Sequence of chain 1.A:
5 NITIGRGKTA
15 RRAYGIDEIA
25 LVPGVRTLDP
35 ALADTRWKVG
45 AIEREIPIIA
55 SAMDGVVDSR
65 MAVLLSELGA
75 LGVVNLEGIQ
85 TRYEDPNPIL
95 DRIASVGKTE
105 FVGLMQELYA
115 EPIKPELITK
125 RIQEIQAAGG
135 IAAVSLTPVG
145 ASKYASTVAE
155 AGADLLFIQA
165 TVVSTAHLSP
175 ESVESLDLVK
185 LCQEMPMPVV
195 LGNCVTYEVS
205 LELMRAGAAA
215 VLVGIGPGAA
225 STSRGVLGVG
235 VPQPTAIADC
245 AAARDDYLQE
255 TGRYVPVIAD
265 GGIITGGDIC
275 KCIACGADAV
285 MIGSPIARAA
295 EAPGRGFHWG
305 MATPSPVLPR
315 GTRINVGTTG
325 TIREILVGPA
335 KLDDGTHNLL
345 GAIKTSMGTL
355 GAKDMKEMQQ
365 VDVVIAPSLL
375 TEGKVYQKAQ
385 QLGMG

The protein below binds the small molecule below.
Small molecule (SMILES): O=c1[nH]c(=O)c2[nH+]cn([C@@H]3O[C@H](COP(=O)(O)O)[C@@H](O)[C@H]3O)c2[nH]1

Binding-site contacts:
Ligand atom O2' contacts residue NAD1 of chain 1.C at 3.3 Å (h-bond).
Ligand atom C5' contacts residue SER55 of chain 1.A at 3.5 Å.
Ligand atom O2P contacts residue HIS302 of chain 1.A at 2.8 Å (h-bond).
Ligand atom O6 contacts residue GLY304 of chain 1.A at 3.1 Å.
Ligand atom O6 contacts residue GLY315 of chain 1.A at 3.3 Å.
Ligand atom N1 contacts residue NAD1 of chain 1.C at 3.2 Å.
Ligand atom O3P contacts residue GLY266 of chain 1.A at 2.9 Å (h-bond).
Ligand atom O2 contacts residue NAD1 of chain 1.C at 3.1 Å.
Ligand atom O2P contacts residue ALA223 of chain 1.A at 3.4 Å (h-bond).
Ligand atom C4' contacts residue ASP264 of chain 1.A at 3.5 Å.
Ligand atom C2 contacts residue NAD1 of chain 1.C at 3.0 Å.
Ligand atom O3' contacts residue ASP264 of chain 1.A at 2.5 Å (salt-bridge).
Ligand atom C2 contacts residue SER225 of chain 1.A at 3.2 Å.
Ligand atom N7 contacts residue NAD1 of chain 1.C at 3.5 Å.
Ligand atom O6 contacts residue ALA306 of chain 1.A at 2.8 Å (h-bond).
Ligand atom C6 contacts residue NAD1 of chain 1.C at 3.5 Å.
Ligand atom O2' contacts residue ASP264 of chain 1.A at 2.6 Å (salt-bridge).
Ligand atom C4 contacts residue NAD1 of chain 1.C at 3.3 Å.
Ligand atom C5 contacts residue NAD1 of chain 1.C at 3.5 Å.
Ligand atom O6 contacts residue MET305 of chain 1.A at 3.2 Å (h-bond).
Ligand atom O5' contacts residue GLY265 of chain 1.A at 3.3 Å.
Ligand atom O3' contacts residue MET285 of chain 1.A at 3.5 Å (h-bond).
Ligand atom C8 contacts residue MET57 of chain 1.A at 3.5 Å (hydrophobic).
Ligand atom N9 contacts residue NAD1 of chain 1.C at 3.5 Å.
Ligand atom O1P contacts residue GLY287 of chain 1.A at 2.7 Å (h-bond).
Ligand atom O1P contacts residue SER288 of chain 1.A at 2.8 Å (h-bond).
Ligand atom O3P contacts residue ALA223 of chain 1.A at 2.7 Å (h-bond).
Ligand atom C3' contacts residue SER55 of chain 1.A at 3.5 Å.
Ligand atom O2 contacts residue SER225 of chain 1.A at 2.5 Å (h-bond).
Ligand atom O3' contacts residue SER55 of chain 1.A at 2.8 Å (h-bond).
Ligand atom C2 contacts residue ARG314 of chain 1.A at 3.5 Å.
Ligand atom N1 contacts residue ARG314 of chain 1.A at 2.8 Å (salt-bridge).
Ligand atom O2 contacts residue ARG314 of chain 1.A at 3.4 Å (salt-bridge).
Ligand atom N7 contacts residue MET305 of chain 1.A at 3.0 Å (h-bond).
Ligand atom P contacts residue ALA223 of chain 1.A at 3.5 Å.
Ligand atom N3 contacts residue NAD1 of chain 1.C at 3.1 Å.
Ligand atom N7 contacts residue GLY304 of chain 1.A at 3.4 Å.
Ligand atom O2 contacts residue SER227 of chain 1.A at 2.7 Å (h-bond).
Ligand atom O3P contacts residue GLY222 of chain 1.A at 3.3 Å.
Ligand atom C3' contacts residue ASP264 of chain 1.A at 3.4 Å.